Sequence of chain 1.A:
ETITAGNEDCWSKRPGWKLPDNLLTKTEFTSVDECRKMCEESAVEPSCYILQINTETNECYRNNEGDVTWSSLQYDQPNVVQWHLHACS

Binding-site contacts:
Ligand atom ND2 contacts residue ARG72 of chain 1.A at 4.0 Å.
Ligand atom ND2 contacts residue GLU76 of chain 1.A at 4.4 Å.
Ligand atom ND2 contacts residue TRP47 of chain 1.A at 4.4 Å.
Ligand atom OD1 contacts residue ARG72 of chain 1.A at 3.0 Å (salt-bridge).
Ligand atom CA contacts residue ASP69 of chain 1.A at 3.6 Å.
Ligand atom OD1 contacts residue VAL68 of chain 1.A at 4.4 Å.
Ligand atom CG contacts residue ASP69 of chain 1.A at 3.7 Å.
Ligand atom CA contacts residue LYS73 of chain 1.A at 4.1 Å.
Ligand atom CG contacts residue ARG72 of chain 1.A at 3.9 Å.
Ligand atom OD1 contacts residue ASP69 of chain 1.A at 3.0 Å (salt-bridge).
Ligand atom CB contacts residue ASP69 of chain 1.A at 4.2 Å.

The protein below binds the small molecule below.
Small molecule (SMILES): CCC(N)=O